Sequence of chain 1.C:
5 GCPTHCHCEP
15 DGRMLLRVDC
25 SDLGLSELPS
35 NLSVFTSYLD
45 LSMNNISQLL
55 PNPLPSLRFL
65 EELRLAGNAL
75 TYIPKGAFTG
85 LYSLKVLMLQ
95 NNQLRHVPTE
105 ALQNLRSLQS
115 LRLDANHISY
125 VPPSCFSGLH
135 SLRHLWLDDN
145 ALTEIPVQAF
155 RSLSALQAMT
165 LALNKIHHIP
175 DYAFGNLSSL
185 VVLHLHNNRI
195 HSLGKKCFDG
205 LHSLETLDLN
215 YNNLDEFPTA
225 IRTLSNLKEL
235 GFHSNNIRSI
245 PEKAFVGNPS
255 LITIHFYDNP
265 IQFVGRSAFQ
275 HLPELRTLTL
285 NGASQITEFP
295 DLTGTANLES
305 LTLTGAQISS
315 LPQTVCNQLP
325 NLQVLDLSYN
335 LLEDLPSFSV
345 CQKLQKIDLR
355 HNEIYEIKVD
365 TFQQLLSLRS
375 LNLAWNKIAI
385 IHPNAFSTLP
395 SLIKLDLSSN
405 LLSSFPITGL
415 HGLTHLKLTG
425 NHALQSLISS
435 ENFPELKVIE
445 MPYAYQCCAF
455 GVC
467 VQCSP

The small molecule below binds the protein below.
Small molecule (SMILES): CC(=O)N[C@@H]1[C@@H](O)[C@H](O)[C@@H](CO)O[C@H]1O

Binding-site contacts:
Ligand atom N2 contacts residue ASN49 of chain 1.C at 2.6 Å (h-bond).
Ligand atom C7 contacts residue ASN49 of chain 1.C at 3.2 Å.
Ligand atom C2 contacts residue ASN49 of chain 1.C at 2.5 Å.
Ligand atom O6 contacts residue SER30 of chain 1.C at 3.3 Å (h-bond).
Ligand atom C4 contacts residue ASN49 of chain 1.C at 4.4 Å.
Ligand atom O7 contacts residue ASN49 of chain 1.C at 3.5 Å (h-bond).
Ligand atom O5 contacts residue SER30 of chain 1.C at 4.5 Å.
Ligand atom O5 contacts residue ASN49 of chain 1.C at 2.5 Å (h-bond).
Ligand atom C8 contacts residue ASN49 of chain 1.C at 4.2 Å.
Ligand atom C3 contacts residue ASN49 of chain 1.C at 3.9 Å.
Ligand atom C5 contacts residue ASN49 of chain 1.C at 3.8 Å.
Ligand atom C1 contacts residue ASN49 of chain 1.C at 1.9 Å.
Ligand atom O6 contacts residue ASN49 of chain 1.C at 4.0 Å.